Binding-site contacts:
Ligand atom N2 contacts residue GLN644 of chain 1.B at 4.4 Å.
Ligand atom C8 contacts residue ILE834 of chain 1.C at 3.8 Å (hydrophobic).
Ligand atom O5 contacts residue ASN616 of chain 1.B at 2.5 Å (h-bond).
Ligand atom C5 contacts residue ASN616 of chain 1.B at 3.8 Å.
Ligand atom C2 contacts residue ASN616 of chain 1.B at 2.5 Å.
Ligand atom C3 contacts residue ASN616 of chain 1.B at 3.9 Å.
Ligand atom C7 contacts residue ILE834 of chain 1.C at 4.2 Å (hydrophobic).
Ligand atom C8 contacts residue GLN644 of chain 1.B at 3.9 Å.
Ligand atom C8 contacts residue ARG646 of chain 1.B at 4.0 Å.
Ligand atom N2 contacts residue ASN616 of chain 1.B at 3.0 Å (h-bond).
Ligand atom C1 contacts residue ASN616 of chain 1.B at 1.5 Å.
Ligand atom C7 contacts residue ASN616 of chain 1.B at 3.8 Å.
Ligand atom O7 contacts residue ASN616 of chain 1.B at 4.1 Å.
Ligand atom C4 contacts residue ASN616 of chain 1.B at 4.4 Å.
Ligand atom O7 contacts residue ILE834 of chain 1.C at 4.0 Å.
Ligand atom C8 contacts residue THR645 of chain 1.B at 3.4 Å.

Sequence of chain 1.B:
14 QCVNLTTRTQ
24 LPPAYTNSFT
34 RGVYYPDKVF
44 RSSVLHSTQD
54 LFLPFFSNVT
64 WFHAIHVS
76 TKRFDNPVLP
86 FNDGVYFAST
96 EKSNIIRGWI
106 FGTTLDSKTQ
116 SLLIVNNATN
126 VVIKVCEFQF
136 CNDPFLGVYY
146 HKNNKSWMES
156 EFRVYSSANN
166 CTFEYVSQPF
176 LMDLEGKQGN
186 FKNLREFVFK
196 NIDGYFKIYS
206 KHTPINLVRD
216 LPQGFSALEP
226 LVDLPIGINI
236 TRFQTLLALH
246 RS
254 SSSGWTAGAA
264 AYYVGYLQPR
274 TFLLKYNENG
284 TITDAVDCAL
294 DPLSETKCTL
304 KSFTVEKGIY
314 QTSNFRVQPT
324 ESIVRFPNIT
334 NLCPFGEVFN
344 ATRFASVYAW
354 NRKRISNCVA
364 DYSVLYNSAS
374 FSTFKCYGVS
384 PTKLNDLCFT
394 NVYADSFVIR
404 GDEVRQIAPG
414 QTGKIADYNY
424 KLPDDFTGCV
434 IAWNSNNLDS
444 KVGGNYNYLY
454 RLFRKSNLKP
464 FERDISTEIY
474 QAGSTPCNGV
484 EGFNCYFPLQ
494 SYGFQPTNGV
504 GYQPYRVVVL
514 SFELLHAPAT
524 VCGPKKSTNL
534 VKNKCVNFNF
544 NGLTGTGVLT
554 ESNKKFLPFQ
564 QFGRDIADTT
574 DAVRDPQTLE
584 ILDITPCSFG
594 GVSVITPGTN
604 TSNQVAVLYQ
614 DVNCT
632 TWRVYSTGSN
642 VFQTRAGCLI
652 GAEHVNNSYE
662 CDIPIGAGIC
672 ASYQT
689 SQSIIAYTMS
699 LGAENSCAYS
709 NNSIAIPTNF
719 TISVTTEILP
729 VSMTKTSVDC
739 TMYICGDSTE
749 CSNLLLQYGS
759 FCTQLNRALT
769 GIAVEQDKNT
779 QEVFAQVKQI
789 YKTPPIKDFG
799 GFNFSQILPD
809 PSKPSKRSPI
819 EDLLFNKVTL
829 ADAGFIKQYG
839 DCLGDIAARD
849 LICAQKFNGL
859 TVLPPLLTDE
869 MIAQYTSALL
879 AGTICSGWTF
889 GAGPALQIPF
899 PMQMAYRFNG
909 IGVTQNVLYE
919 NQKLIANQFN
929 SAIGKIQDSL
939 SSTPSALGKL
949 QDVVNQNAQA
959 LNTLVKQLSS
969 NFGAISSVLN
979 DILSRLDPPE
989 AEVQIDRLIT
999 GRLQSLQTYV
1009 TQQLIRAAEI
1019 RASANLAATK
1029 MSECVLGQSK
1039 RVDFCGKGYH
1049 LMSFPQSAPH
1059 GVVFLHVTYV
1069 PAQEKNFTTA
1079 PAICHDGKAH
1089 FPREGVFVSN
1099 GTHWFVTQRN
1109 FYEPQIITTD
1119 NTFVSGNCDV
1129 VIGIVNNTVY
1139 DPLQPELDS

This small molecule binds to this protein.
Small molecule (SMILES): CC(=O)N[C@@H]1[C@@H](O)[C@H](O)[C@@H](CO)O[C@H]1O

Sequence of chain 1.C:
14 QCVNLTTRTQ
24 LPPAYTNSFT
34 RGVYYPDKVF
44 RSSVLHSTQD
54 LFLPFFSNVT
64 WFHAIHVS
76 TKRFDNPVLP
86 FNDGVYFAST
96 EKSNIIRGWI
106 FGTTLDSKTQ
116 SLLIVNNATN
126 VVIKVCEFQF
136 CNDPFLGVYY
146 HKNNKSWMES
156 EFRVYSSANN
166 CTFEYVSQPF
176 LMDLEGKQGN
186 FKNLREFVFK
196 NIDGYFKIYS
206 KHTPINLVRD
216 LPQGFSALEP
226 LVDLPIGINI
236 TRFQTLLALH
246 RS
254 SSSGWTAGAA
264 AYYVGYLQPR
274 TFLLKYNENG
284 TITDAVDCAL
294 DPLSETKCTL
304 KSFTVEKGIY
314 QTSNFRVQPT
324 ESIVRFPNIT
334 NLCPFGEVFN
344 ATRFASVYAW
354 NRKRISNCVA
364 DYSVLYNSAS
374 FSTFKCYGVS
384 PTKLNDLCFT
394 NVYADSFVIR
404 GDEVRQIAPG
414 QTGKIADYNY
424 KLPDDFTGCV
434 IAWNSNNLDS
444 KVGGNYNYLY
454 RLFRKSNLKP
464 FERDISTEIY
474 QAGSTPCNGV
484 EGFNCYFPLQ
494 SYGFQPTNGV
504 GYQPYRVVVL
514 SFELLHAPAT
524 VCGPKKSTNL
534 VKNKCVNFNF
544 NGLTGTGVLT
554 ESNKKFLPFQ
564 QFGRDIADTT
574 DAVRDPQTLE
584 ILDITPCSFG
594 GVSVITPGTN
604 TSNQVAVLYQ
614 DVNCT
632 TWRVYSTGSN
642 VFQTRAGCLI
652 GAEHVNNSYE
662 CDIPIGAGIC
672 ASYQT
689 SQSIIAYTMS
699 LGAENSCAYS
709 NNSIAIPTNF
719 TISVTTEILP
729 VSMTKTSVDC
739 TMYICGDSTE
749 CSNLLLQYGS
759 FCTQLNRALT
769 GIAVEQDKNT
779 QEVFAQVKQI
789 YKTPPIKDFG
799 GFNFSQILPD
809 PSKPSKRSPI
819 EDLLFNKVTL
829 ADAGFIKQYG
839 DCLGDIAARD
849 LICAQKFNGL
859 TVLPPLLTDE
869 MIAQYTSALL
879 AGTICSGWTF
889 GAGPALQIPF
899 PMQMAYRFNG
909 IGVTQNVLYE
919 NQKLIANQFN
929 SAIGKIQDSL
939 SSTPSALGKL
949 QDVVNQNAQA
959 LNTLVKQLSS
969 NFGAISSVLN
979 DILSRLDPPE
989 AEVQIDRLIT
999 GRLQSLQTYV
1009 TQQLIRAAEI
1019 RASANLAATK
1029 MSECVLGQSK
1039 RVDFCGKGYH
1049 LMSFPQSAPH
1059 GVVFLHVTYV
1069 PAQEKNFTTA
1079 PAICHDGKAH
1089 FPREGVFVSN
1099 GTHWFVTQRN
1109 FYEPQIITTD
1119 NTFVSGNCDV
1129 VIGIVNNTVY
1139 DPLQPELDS